Binding-site contacts:
Ligand atom C9 contacts residue TRP400 of chain 1.A at 3.6 Å (hydrophobic).
Ligand atom C16 contacts residue TRP400 of chain 1.A at 3.3 Å (hydrophobic).
Ligand atom C9 contacts residue VAL421 of chain 1.A at 3.7 Å (hydrophobic).
Ligand atom C1 contacts residue LEU359 of chain 1.A at 3.7 Å (hydrophobic).
Ligand atom C2 contacts residue TYR407 of chain 1.A at 3.6 Å (hydrophobic).
Ligand atom C2 contacts residue LEU359 of chain 1.A at 3.7 Å (hydrophobic).
Ligand atom N1 contacts residue TRP400 of chain 1.A at 3.7 Å.
Ligand atom C18 contacts residue TRP400 of chain 1.A at 3.4 Å (hydrophobic).
Ligand atom C14 contacts residue SER113 of chain 1.A at 3.2 Å.
Ligand atom C11 contacts residue SER424 of chain 1.A at 3.5 Å.
Ligand atom C10 contacts residue PRO110 of chain 1.A at 3.6 Å (hydrophobic).
Ligand atom C2 contacts residue PHE403 of chain 1.A at 3.6 Å (hydrophobic).
Ligand atom N2 contacts residue SER424 of chain 1.A at 3.3 Å (h-bond).
Ligand atom C4 contacts residue VAL355 of chain 1.A at 3.7 Å (hydrophobic).
Ligand atom C10 contacts residue VAL421 of chain 1.A at 3.6 Å (hydrophobic).
Ligand atom C13 contacts residue GLY79 of chain 1.A at 3.3 Å.
Ligand atom C4 contacts residue MET417 of chain 1.A at 3.6 Å (hydrophobic).
Ligand atom N2 contacts residue VAL421 of chain 1.A at 3.7 Å.
Ligand atom C10 contacts residue TRP400 of chain 1.A at 3.4 Å (hydrophobic).
Ligand atom N1 contacts residue PRO110 of chain 1.A at 3.2 Å.
Ligand atom C12 contacts residue SER109 of chain 1.A at 3.2 Å.
Ligand atom CL contacts residue LEU359 of chain 1.A at 3.7 Å.
Ligand atom N1 contacts residue VAL421 of chain 1.A at 3.7 Å.
Ligand atom C contacts residue LEU359 of chain 1.A at 3.7 Å (hydrophobic).
Ligand atom N3 contacts residue SER424 of chain 1.A at 2.8 Å (h-bond).
Ligand atom O1 contacts residue SER420 of chain 1.A at 3.5 Å.
Ligand atom C9 contacts residue PRO110 of chain 1.A at 3.3 Å (hydrophobic).
Ligand atom C3 contacts residue TYR407 of chain 1.A at 3.3 Å (hydrophobic).
Ligand atom N3 contacts residue ALA425 of chain 1.A at 3.6 Å.
Ligand atom C15 contacts residue ALA425 of chain 1.A at 3.6 Å (hydrophobic).
Ligand atom C16 contacts residue VAL421 of chain 1.A at 3.6 Å (hydrophobic).
Ligand atom C17 contacts residue TRP400 of chain 1.A at 3.7 Å (hydrophobic).
Ligand atom C13 contacts residue SER109 of chain 1.A at 3.5 Å.
Ligand atom N3 contacts residue TYR114 of chain 1.A at 3.3 Å (h-bond).
Ligand atom C8 contacts residue ILE106 of chain 1.A at 3.5 Å (hydrophobic).
Ligand atom C1 contacts residue PHE403 of chain 1.A at 3.2 Å (hydrophobic).
Ligand atom C3 contacts residue VAL355 of chain 1.A at 3.6 Å (hydrophobic).
Ligand atom CL contacts residue TRP400 of chain 1.A at 3.6 Å.
Ligand atom C9 contacts residue ILE106 of chain 1.A at 3.3 Å (hydrophobic).
Ligand atom C15 contacts residue TYR114 of chain 1.A at 3.6 Å (hydrophobic).

Sequence of chain 1.A:
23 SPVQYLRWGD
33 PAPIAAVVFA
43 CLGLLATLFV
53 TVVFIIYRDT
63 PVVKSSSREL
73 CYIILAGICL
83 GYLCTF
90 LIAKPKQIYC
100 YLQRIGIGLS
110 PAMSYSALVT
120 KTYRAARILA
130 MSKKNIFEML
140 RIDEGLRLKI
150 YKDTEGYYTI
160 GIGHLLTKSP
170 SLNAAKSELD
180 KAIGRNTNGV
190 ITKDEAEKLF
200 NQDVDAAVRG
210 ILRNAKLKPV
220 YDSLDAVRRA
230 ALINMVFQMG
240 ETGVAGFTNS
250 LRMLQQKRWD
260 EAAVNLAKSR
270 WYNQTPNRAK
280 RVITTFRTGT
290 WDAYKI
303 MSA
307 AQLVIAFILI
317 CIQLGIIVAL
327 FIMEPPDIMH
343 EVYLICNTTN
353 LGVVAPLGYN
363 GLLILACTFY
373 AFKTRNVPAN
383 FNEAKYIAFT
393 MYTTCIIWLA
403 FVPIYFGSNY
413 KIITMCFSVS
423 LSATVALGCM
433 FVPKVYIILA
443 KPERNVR

The protein below binds the small molecule below.
Small molecule (SMILES): COc1cc(/N=N/c2ccccn2)ccc1NC(=O)c1ccccc1Cl